Binding-site contacts:
Ligand atom C5 contacts residue ASN52 of chain 2.A at 3.6 Å.
Ligand atom C5 contacts residue LEU55 of chain 2.A at 4.0 Å (hydrophobic).
Ligand atom C5 contacts residue THR54 of chain 2.A at 3.5 Å.
Ligand atom O7 contacts residue ASN52 of chain 2.A at 4.3 Å.
Ligand atom N2 contacts residue ASN52 of chain 2.A at 2.8 Å (h-bond).
Ligand atom C6 contacts residue THR54 of chain 2.A at 3.9 Å.
Ligand atom C8 contacts residue ASN52 of chain 2.A at 3.8 Å.
Ligand atom O6 contacts residue THR54 of chain 2.A at 2.9 Å (h-bond).
Ligand atom C1 contacts residue THR54 of chain 2.A at 3.4 Å.
Ligand atom C1 contacts residue ASN52 of chain 2.A at 1.4 Å.
Ligand atom C1 contacts residue LEU55 of chain 2.A at 4.4 Å (hydrophobic).
Ligand atom C7 contacts residue ASN52 of chain 2.A at 3.4 Å.
Ligand atom O5 contacts residue ASN52 of chain 2.A at 2.3 Å (h-bond).
Ligand atom C6 contacts residue LEU55 of chain 2.A at 3.5 Å (hydrophobic).
Ligand atom O5 contacts residue THR54 of chain 2.A at 3.4 Å (h-bond).
Ligand atom C4 contacts residue ASN52 of chain 2.A at 4.2 Å.
Ligand atom C2 contacts residue ASN52 of chain 2.A at 2.4 Å.
Ligand atom C3 contacts residue ASN52 of chain 2.A at 3.8 Å.
Ligand atom O6 contacts residue LEU55 of chain 2.A at 3.5 Å.
Ligand atom O5 contacts residue LEU55 of chain 2.A at 3.3 Å.

Sequence of chain 2.A:
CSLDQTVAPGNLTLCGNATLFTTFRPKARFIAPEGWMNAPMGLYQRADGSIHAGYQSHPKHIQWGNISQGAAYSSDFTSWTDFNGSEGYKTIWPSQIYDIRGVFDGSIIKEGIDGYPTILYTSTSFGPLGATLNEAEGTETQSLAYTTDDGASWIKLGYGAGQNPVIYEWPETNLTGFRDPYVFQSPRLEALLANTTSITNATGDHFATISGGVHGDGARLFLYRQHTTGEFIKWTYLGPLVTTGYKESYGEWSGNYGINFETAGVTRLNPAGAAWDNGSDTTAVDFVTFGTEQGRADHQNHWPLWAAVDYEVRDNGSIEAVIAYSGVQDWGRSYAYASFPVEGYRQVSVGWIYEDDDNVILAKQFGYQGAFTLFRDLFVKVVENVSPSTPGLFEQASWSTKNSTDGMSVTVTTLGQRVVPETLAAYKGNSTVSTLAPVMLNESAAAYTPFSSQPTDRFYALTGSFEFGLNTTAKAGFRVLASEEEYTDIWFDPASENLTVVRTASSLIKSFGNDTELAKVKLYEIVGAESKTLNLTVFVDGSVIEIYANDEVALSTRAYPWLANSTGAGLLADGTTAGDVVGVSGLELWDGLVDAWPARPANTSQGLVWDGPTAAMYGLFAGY

This small molecule binds to this protein.
Small molecule (SMILES): CC(=O)N[C@@H]1[C@@H](O)[C@H](O)[C@@H](CO)O[C@H]1O